Sequence of chain 11.D:
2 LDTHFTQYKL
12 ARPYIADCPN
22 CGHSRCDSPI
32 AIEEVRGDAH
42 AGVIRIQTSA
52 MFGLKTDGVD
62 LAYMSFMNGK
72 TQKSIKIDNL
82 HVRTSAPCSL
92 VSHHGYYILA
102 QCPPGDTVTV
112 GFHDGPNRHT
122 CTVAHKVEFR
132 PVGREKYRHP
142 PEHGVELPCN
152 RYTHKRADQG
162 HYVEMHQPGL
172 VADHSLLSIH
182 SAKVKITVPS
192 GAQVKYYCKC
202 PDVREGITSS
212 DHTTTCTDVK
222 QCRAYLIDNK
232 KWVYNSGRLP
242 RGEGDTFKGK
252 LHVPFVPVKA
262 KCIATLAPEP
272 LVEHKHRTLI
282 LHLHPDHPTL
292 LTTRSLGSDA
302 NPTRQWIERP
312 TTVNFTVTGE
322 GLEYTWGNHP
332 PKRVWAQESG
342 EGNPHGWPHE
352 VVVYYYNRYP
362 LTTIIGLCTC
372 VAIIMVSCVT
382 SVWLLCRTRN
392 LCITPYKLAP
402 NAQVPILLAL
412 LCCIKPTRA

Binding-site contacts:
Ligand atom O5 contacts residue ARG157 of chain 11.D at 3.8 Å.
Ligand atom O6A contacts residue LEU62 of chain 11.D at 3.4 Å.
Ligand atom O6B contacts residue ARG157 of chain 11.D at 3.3 Å (salt-bridge).
Ligand atom O5 contacts residue LYS156 of chain 11.D at 3.4 Å.
Ligand atom O3 contacts residue LYS156 of chain 11.D at 3.0 Å.
Ligand atom O6A contacts residue HIS94 of chain 11.D at 3.2 Å (h-bond).
Ligand atom OBI contacts residue LYS156 of chain 11.D at 4.0 Å.
Ligand atom C6 contacts residue LEU62 of chain 11.D at 3.5 Å (hydrophobic).
Ligand atom C5 contacts residue HIS155 of chain 11.D at 4.0 Å.
Ligand atom C5 contacts residue LEU62 of chain 11.D at 3.8 Å (hydrophobic).
Ligand atom C4 contacts residue LYS156 of chain 11.D at 4.0 Å.
Ligand atom OAH contacts residue THR4 of chain 11.D at 3.7 Å.
Ligand atom C3 contacts residue ARG157 of chain 11.D at 3.7 Å.
Ligand atom O5B contacts residue LYS156 of chain 11.D at 3.3 Å.
Ligand atom SAG contacts residue ARG157 of chain 11.D at 3.6 Å (salt-bridge).
Ligand atom O4 contacts residue SER93 of chain 11.D at 3.0 Å (h-bond).
Ligand atom O3 contacts residue ARG157 of chain 11.D at 3.3 Å (salt-bridge).
Ligand atom C6 contacts residue SER93 of chain 11.D at 4.0 Å.
Ligand atom C3 contacts residue ALA158 of chain 11.D at 4.0 Å (hydrophobic).
Ligand atom OAH contacts residue ARG157 of chain 11.D at 3.1 Å (salt-bridge).
Ligand atom O3 contacts residue ALA158 of chain 11.D at 3.0 Å (h-bond).
Ligand atom O6B contacts residue LEU62 of chain 11.D at 4.0 Å.
Ligand atom O4 contacts residue HIS155 of chain 11.D at 3.5 Å (h-bond).
Ligand atom O6B contacts residue HIS94 of chain 11.D at 4.0 Å.
Ligand atom SAG contacts residue THR4 of chain 11.D at 3.9 Å.
Ligand atom O6A contacts residue HIS155 of chain 11.D at 3.8 Å.
Ligand atom C6 contacts residue HIS155 of chain 11.D at 3.4 Å.
Ligand atom O6B contacts residue LYS156 of chain 11.D at 3.3 Å.
Ligand atom OAF contacts residue ALA158 of chain 11.D at 3.3 Å.
Ligand atom C3 contacts residue LYS156 of chain 11.D at 4.0 Å.
Ligand atom OAF contacts residue THR4 of chain 11.D at 2.9 Å (h-bond).
Ligand atom C6 contacts residue HIS94 of chain 11.D at 3.9 Å.
Ligand atom O4 contacts residue LYS156 of chain 11.D at 3.5 Å.
Ligand atom O5 contacts residue HIS155 of chain 11.D at 3.6 Å.
Ligand atom O6A contacts residue SER93 of chain 11.D at 3.2 Å.
Ligand atom C2 contacts residue ALA158 of chain 11.D at 3.7 Å (hydrophobic).
Ligand atom OAH contacts residue LEU2 of chain 11.D at 2.8 Å (h-bond).
Ligand atom O6B contacts residue HIS155 of chain 11.D at 3.3 Å (h-bond).
Ligand atom OAF contacts residue ARG157 of chain 11.D at 2.8 Å (salt-bridge).
Ligand atom OAH contacts residue ASP3 of chain 11.D at 4.0 Å.

This protein binds this small molecule.
Small molecule (SMILES): O=C(O)[C@@H]1O[C@H](O[C@H]2[C@@H](OS(=O)(=O)O)O[C@@H](O)[C@H](NS(=O)(=O)O)[C@H]2O)[C@@H](OS(=O)(=O)O)[C@H](O)[C@@H]1O